The protein below binds the small molecule below.
Small molecule (SMILES): O=C(O)C1=C[C@@H](O)[C@@H](O)[C@H](O)C1

Sequence of chain 1.B:
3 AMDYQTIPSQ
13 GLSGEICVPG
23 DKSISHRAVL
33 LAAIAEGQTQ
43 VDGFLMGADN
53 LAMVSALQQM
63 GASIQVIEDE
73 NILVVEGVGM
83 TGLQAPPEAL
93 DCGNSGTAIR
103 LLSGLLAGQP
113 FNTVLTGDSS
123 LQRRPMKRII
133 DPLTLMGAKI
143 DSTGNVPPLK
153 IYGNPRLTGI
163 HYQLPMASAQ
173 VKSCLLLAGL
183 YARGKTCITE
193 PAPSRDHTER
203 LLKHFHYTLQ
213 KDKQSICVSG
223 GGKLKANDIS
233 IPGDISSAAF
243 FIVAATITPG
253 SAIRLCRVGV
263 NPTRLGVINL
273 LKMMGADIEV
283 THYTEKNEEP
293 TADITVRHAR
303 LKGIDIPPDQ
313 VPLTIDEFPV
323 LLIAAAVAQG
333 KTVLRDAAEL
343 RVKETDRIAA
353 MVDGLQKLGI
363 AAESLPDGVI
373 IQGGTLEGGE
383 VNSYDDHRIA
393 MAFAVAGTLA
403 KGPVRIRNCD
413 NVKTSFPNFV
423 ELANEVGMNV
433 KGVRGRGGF

Binding-site contacts:
Ligand atom O12 contacts residue S3P1 of chain 1.V at 0.2 Å (h-bond).
Ligand atom O3 contacts residue ALA171 of chain 1.B at 3.6 Å.
Ligand atom C6 contacts residue ASP318 of chain 1.B at 3.4 Å.
Ligand atom C4 contacts residue GLN172 of chain 1.B at 3.7 Å.
Ligand atom O2 contacts residue THR99 of chain 1.B at 3.8 Å.
Ligand atom O12 contacts residue GPJ1 of chain 1.W at 3.8 Å.
Ligand atom O2 contacts residue S3P1 of chain 1.V at 0.1 Å (h-bond).
Ligand atom C9 contacts residue PO41 of chain 1.U at 2.9 Å.
Ligand atom C1 contacts residue SER25 of chain 1.B at 3.5 Å.
Ligand atom O11 contacts residue LYS345 of chain 1.B at 3.1 Å (salt-bridge).
Ligand atom O12 contacts residue ASP318 of chain 1.B at 2.6 Å (salt-bridge).
Ligand atom C1 contacts residue ARG197 of chain 1.B at 3.6 Å.
Ligand atom C1 contacts residue ARG29 of chain 1.B at 3.5 Å.
Ligand atom C6 contacts residue S3P1 of chain 1.V at 0.2 Å.
Ligand atom C9 contacts residue S3P1 of chain 1.V at 0.3 Å.
Ligand atom C5 contacts residue GLN172 of chain 1.B at 3.8 Å.
Ligand atom C6 contacts residue GPJ1 of chain 1.W at 3.7 Å.
Ligand atom O11 contacts residue S3P1 of chain 1.V at 0.3 Å (h-bond).
Ligand atom C5 contacts residue S3P1 of chain 1.V at 0.3 Å.
Ligand atom O2 contacts residue SER25 of chain 1.B at 2.6 Å (h-bond).
Ligand atom C4 contacts residue S3P1 of chain 1.V at 0.1 Å.
Ligand atom O3 contacts residue S3P1 of chain 1.V at 0.1 Å (h-bond).
Ligand atom O3 contacts residue ARG29 of chain 1.B at 2.7 Å (salt-bridge).
Ligand atom O7 contacts residue GPJ1 of chain 1.W at 2.9 Å (h-bond).
Ligand atom O7 contacts residue S3P1 of chain 1.V at 0.3 Å (h-bond).
Ligand atom O11 contacts residue PO41 of chain 1.U at 2.2 Å (h-bond).
Ligand atom O7 contacts residue LYS24 of chain 1.B at 3.3 Å (salt-bridge).
Ligand atom C8 contacts residue S3P1 of chain 1.V at 0.2 Å.
Ligand atom C5 contacts residue THR99 of chain 1.B at 3.3 Å.
Ligand atom C8 contacts residue ASP318 of chain 1.B at 3.2 Å.
Ligand atom O2 contacts residue ARG29 of chain 1.B at 2.8 Å (salt-bridge).
Ligand atom O12 contacts residue LYS345 of chain 1.B at 2.9 Å (salt-bridge).
Ligand atom C10 contacts residue PO41 of chain 1.U at 3.8 Å.
Ligand atom C5 contacts residue SER25 of chain 1.B at 3.6 Å.
Ligand atom C10 contacts residue S3P1 of chain 1.V at 0.2 Å.
Ligand atom C6 contacts residue GLN172 of chain 1.B at 3.8 Å.
Ligand atom O3 contacts residue GLN172 of chain 1.B at 3.5 Å.
Ligand atom O7 contacts residue ASP318 of chain 1.B at 2.6 Å (salt-bridge).
Ligand atom O11 contacts residue GLN172 of chain 1.B at 3.3 Å (h-bond).
Ligand atom C1 contacts residue S3P1 of chain 1.V at 0.1 Å.